Binding-site contacts:
Ligand atom C7 contacts residue HIS149 of chain 1.C at 4.2 Å.
Ligand atom C5 contacts residue ASN153 of chain 1.C at 3.6 Å.
Ligand atom C1 contacts residue ASN153 of chain 1.C at 1.4 Å.
Ligand atom C4 contacts residue HIS149 of chain 1.C at 4.0 Å.
Ligand atom C3 contacts residue HIS149 of chain 1.C at 4.3 Å.
Ligand atom C2 contacts residue ASN153 of chain 1.C at 2.5 Å.
Ligand atom O5 contacts residue HIS149 of chain 1.C at 3.9 Å.
Ligand atom O7 contacts residue HIS149 of chain 1.C at 3.4 Å.
Ligand atom N2 contacts residue HIS149 of chain 1.C at 4.2 Å.
Ligand atom C1 contacts residue HIS149 of chain 1.C at 3.8 Å.
Ligand atom O5 contacts residue GLN156 of chain 1.C at 3.9 Å.
Ligand atom O5 contacts residue ASN153 of chain 1.C at 2.3 Å (h-bond).
Ligand atom C2 contacts residue HIS149 of chain 1.C at 3.4 Å.
Ligand atom O6 contacts residue HIS149 of chain 1.C at 3.6 Å (h-bond).
Ligand atom C4 contacts residue ASN153 of chain 1.C at 4.2 Å.
Ligand atom O7 contacts residue ASN153 of chain 1.C at 4.2 Å.
Ligand atom O3 contacts residue HIS149 of chain 1.C at 4.3 Å.
Ligand atom C7 contacts residue ASN153 of chain 1.C at 3.8 Å.
Ligand atom C3 contacts residue ASN153 of chain 1.C at 3.8 Å.
Ligand atom N2 contacts residue ASN153 of chain 1.C at 3.0 Å (h-bond).
Ligand atom C1 contacts residue GLN156 of chain 1.C at 4.5 Å.

A small-molecule ligand and the protein it binds are described below.
Small molecule (SMILES): CC(=O)N[C@@H]1[C@@H](O)[C@H](O)[C@@H](CO)O[C@H]1O

Sequence of chain 1.C:
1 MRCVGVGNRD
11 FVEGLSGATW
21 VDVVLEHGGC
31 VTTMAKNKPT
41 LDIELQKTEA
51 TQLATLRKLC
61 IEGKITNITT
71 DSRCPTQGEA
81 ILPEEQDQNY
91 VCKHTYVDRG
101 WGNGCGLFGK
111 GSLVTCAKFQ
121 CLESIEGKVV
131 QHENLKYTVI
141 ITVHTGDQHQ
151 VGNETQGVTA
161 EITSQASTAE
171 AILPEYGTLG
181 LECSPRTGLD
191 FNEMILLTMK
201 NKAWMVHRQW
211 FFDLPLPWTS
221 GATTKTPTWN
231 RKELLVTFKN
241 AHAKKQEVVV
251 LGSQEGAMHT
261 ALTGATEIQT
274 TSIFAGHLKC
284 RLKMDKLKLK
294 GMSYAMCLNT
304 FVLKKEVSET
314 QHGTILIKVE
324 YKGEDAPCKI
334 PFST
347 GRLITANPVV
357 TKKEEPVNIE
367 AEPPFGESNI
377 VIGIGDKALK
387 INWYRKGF